Binding-site contacts:
Ligand atom O22 contacts residue ALA452 of chain 1.B at 3.8 Å.
Ligand atom C5 contacts residue TYR424 of chain 1.B at 3.6 Å (hydrophobic).
Ligand atom N13 contacts residue PHE456 of chain 1.B at 3.7 Å.
Ligand atom C16 contacts residue LEU420 of chain 1.B at 3.9 Å (hydrophobic).
Ligand atom C21 contacts residue PHE456 of chain 1.B at 3.7 Å (hydrophobic).
Ligand atom C16 contacts residue GLN453 of chain 1.B at 3.6 Å.
Ligand atom N18 contacts residue ALA452 of chain 1.B at 3.0 Å (h-bond).
Ligand atom N23 contacts residue PHE441 of chain 1.B at 3.6 Å.
Ligand atom N15 contacts residue GLN453 of chain 1.B at 2.7 Å (h-bond).
Ligand atom O22 contacts residue PHE456 of chain 1.B at 3.4 Å.
Ligand atom C24 contacts residue PHE441 of chain 1.B at 3.7 Å (hydrophobic).
Ligand atom C1 contacts residue MET365 of chain 1.B at 3.5 Å (hydrophobic).
Ligand atom C25 contacts residue PHE456 of chain 1.B at 3.6 Å (hydrophobic).
Ligand atom N15 contacts residue PHE456 of chain 1.B at 3.5 Å.
Ligand atom C19 contacts residue LEU420 of chain 1.B at 3.8 Å (hydrophobic).
Ligand atom C14 contacts residue LEU420 of chain 1.B at 3.2 Å (hydrophobic).
Ligand atom O17 contacts residue PHE456 of chain 1.B at 3.8 Å.
Ligand atom C14 contacts residue PHE456 of chain 1.B at 3.7 Å (hydrophobic).
Ligand atom C19 contacts residue ALA452 of chain 1.B at 3.7 Å (hydrophobic).
Ligand atom C12 contacts residue PHE456 of chain 1.B at 3.4 Å (hydrophobic).
Ligand atom N15 contacts residue LEU420 of chain 1.B at 3.4 Å.
Ligand atom C11 contacts residue PHE456 of chain 1.B at 3.5 Å (hydrophobic).
Ligand atom N18 contacts residue LEU420 of chain 1.B at 3.4 Å.
Ligand atom C24 contacts residue TYR424 of chain 1.B at 3.8 Å (hydrophobic).
Ligand atom N8 contacts residue PHE456 of chain 1.B at 3.8 Å.
Ligand atom N23 contacts residue TYR424 of chain 1.B at 3.1 Å (h-bond).
Ligand atom C28 contacts residue MET365 of chain 1.B at 3.9 Å (hydrophobic).
Ligand atom C3 contacts residue TYR424 of chain 1.B at 3.7 Å (hydrophobic).
Ligand atom N13 contacts residue LEU420 of chain 1.B at 3.4 Å.
Ligand atom C20 contacts residue TYR424 of chain 1.B at 3.8 Å (hydrophobic).
Ligand atom N18 contacts residue GLN453 of chain 1.B at 3.4 Å (h-bond).
Ligand atom C10 contacts residue PHE456 of chain 1.B at 3.8 Å (hydrophobic).
Ligand atom O17 contacts residue GLN453 of chain 1.B at 3.1 Å (h-bond).
Ligand atom C19 contacts residue TYR424 of chain 1.B at 3.7 Å (hydrophobic).
Ligand atom C4 contacts residue ILE403 of chain 1.B at 3.8 Å (hydrophobic).
Ligand atom C20 contacts residue ALA452 of chain 1.B at 3.5 Å (hydrophobic).
Ligand atom C16 contacts residue PHE456 of chain 1.B at 3.4 Å (hydrophobic).
Ligand atom C29 contacts residue TYR424 of chain 1.B at 3.6 Å (hydrophobic).
Ligand atom O30 contacts residue MET365 of chain 1.B at 3.5 Å.
Ligand atom C14 contacts residue GLN453 of chain 1.B at 3.5 Å.

Sequence of chain 1.B:
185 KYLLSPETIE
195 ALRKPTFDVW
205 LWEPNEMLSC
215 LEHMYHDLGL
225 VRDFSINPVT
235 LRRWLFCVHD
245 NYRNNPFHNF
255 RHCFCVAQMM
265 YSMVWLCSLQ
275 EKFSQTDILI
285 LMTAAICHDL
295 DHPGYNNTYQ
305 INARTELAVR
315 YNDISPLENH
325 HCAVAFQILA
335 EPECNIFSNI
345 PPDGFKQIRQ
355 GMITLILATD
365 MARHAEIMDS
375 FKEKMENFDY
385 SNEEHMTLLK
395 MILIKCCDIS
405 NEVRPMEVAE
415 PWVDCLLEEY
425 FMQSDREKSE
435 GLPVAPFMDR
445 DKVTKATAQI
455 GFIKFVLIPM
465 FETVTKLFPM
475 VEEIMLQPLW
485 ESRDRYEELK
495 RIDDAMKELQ

The protein below binds the small molecule below.
Small molecule (SMILES): COc1ccc(NC(=O)[C@@H](C)Nc2nc(=O)c3cnn(C4CCCC4)c3[nH]2)cc1